Binding-site contacts:
Ligand atom O7 contacts residue ASN57 of chain 1.A at 3.8 Å.
Ligand atom O5 contacts residue VAL102 of chain 1.A at 4.4 Å.
Ligand atom C3 contacts residue ASN57 of chain 1.A at 3.8 Å.
Ligand atom C6 contacts residue GLN104 of chain 1.A at 3.6 Å.
Ligand atom C7 contacts residue GLN13 of chain 1.A at 3.9 Å.
Ligand atom O5 contacts residue GLN104 of chain 1.A at 4.3 Å.
Ligand atom C4 contacts residue ASN57 of chain 1.A at 4.2 Å.
Ligand atom O7 contacts residue GLN13 of chain 1.A at 4.0 Å.
Ligand atom C5 contacts residue GLN104 of chain 1.A at 4.0 Å.
Ligand atom O5 contacts residue ASN57 of chain 1.A at 2.2 Å (h-bond).
Ligand atom C8 contacts residue GLN13 of chain 1.A at 3.6 Å.
Ligand atom N2 contacts residue ASN57 of chain 1.A at 3.0 Å (h-bond).
Ligand atom N2 contacts residue GLN13 of chain 1.A at 4.2 Å.
Ligand atom C1 contacts residue ASN57 of chain 1.A at 1.4 Å.
Ligand atom C2 contacts residue ASN57 of chain 1.A at 2.5 Å.
Ligand atom O7 contacts residue HIS12 of chain 1.A at 4.3 Å.
Ligand atom C7 contacts residue ASN57 of chain 1.A at 3.6 Å.
Ligand atom C5 contacts residue ASN57 of chain 1.A at 3.6 Å.
Ligand atom C8 contacts residue VAL16 of chain 1.A at 4.0 Å (hydrophobic).

This small molecule binds to this protein.
Small molecule (SMILES): CC(=O)N[C@@H]1[C@@H](O)[C@H](O)[C@@H](CO)O[C@H]1O

Sequence of chain 1.A:
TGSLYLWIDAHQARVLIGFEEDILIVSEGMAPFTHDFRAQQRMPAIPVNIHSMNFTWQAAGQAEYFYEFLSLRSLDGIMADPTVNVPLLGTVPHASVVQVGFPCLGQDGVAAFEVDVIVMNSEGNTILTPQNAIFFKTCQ